Binding-site contacts:
Ligand atom C35 contacts residue GLU296 of chain 1.B at 3.5 Å.
Ligand atom N02 contacts residue ARG185 of chain 1.B at 3.5 Å (salt-bridge).
Ligand atom C06 contacts residue ARG300 of chain 1.B at 3.6 Å.
Ligand atom N41 contacts residue GLU296 of chain 1.B at 2.7 Å (salt-bridge).
Ligand atom C08 contacts residue TRP382 of chain 1.B at 3.4 Å (hydrophobic).
Ligand atom C09 contacts residue TRP382 of chain 1.B at 3.7 Å (hydrophobic).
Ligand atom C36 contacts residue HEM1 of chain 1.L at 3.9 Å.
Ligand atom C05 contacts residue ARG300 of chain 1.B at 3.6 Å.
Ligand atom C03 contacts residue GLN182 of chain 1.B at 3.9 Å.
Ligand atom C14 contacts residue TRP382 of chain 1.B at 3.8 Å (hydrophobic).
Ligand atom N17 contacts residue MET40 of chain 1.B at 3.4 Å (h-bond).
Ligand atom N41 contacts residue PRO269 of chain 1.B at 3.8 Å.
Ligand atom C04 contacts residue ARG300 of chain 1.B at 3.5 Å.
Ligand atom C37 contacts residue HEM1 of chain 1.L at 3.8 Å.
Ligand atom C08 contacts residue ARG300 of chain 1.B at 3.6 Å.
Ligand atom C16 contacts residue MET40 of chain 1.B at 3.5 Å (hydrophobic).
Ligand atom C07 contacts residue GLU296 of chain 1.B at 3.7 Å.
Ligand atom C11 contacts residue MET40 of chain 1.B at 3.5 Å (hydrophobic).
Ligand atom C05 contacts residue HEM1 of chain 1.L at 3.4 Å.
Ligand atom C34 contacts residue GLU296 of chain 1.B at 3.6 Å.
Ligand atom C36 contacts residue VAL271 of chain 1.B at 3.6 Å (hydrophobic).
Ligand atom C38 contacts residue HEM1 of chain 1.L at 3.3 Å.
Ligand atom C35 contacts residue HEM1 of chain 1.L at 3.5 Å.
Ligand atom C07 contacts residue ARG300 of chain 1.B at 3.9 Å.
Ligand atom N41 contacts residue TYR292 of chain 1.B at 3.7 Å.
Ligand atom C39 contacts residue HEM1 of chain 1.L at 3.5 Å.
Ligand atom N41 contacts residue HEM1 of chain 1.L at 3.4 Å.
Ligand atom C13 contacts residue TRP382 of chain 1.B at 3.7 Å (hydrophobic).
Ligand atom C15 contacts residue TRP382 of chain 1.B at 3.9 Å (hydrophobic).
Ligand atom N40 contacts residue HEM1 of chain 1.L at 3.5 Å.
Ligand atom N40 contacts residue GLU296 of chain 1.B at 2.7 Å (salt-bridge).
Ligand atom C18 contacts residue PHE395 of chain 1.A at 3.6 Å (hydrophobic).
Ligand atom C39 contacts residue GLU296 of chain 1.B at 3.5 Å.
Ligand atom C08 contacts residue HEM1 of chain 1.L at 3.9 Å.
Ligand atom C34 contacts residue HEM1 of chain 1.L at 3.5 Å.
Ligand atom C18 contacts residue VAL381 of chain 1.B at 3.4 Å (hydrophobic).
Ligand atom C01 contacts residue ARG300 of chain 1.B at 3.9 Å.
Ligand atom C42 contacts residue PHE288 of chain 1.B at 3.6 Å (hydrophobic).
Ligand atom C42 contacts residue HEM1 of chain 1.L at 3.4 Å.
Ligand atom N41 contacts residue TRP291 of chain 1.B at 2.8 Å (h-bond).

Sequence of chain 1.B:
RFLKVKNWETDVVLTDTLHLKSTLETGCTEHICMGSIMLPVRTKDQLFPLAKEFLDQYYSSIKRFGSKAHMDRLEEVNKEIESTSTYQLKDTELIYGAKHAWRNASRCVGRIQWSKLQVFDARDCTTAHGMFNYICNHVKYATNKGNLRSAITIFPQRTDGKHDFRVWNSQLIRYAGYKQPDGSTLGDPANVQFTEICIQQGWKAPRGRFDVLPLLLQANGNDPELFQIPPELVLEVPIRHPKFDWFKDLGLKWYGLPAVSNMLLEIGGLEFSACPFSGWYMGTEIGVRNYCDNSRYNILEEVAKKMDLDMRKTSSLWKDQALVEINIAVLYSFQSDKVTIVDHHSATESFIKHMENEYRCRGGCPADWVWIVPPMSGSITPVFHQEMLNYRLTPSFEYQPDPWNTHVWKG

This small molecule binds to this protein.
Small molecule (SMILES): Cc1cc(N)nc(CCc2cc(N)cc(CCc3cc(C)cc(N)n3)c2)c1

Sequence of chain 1.A:
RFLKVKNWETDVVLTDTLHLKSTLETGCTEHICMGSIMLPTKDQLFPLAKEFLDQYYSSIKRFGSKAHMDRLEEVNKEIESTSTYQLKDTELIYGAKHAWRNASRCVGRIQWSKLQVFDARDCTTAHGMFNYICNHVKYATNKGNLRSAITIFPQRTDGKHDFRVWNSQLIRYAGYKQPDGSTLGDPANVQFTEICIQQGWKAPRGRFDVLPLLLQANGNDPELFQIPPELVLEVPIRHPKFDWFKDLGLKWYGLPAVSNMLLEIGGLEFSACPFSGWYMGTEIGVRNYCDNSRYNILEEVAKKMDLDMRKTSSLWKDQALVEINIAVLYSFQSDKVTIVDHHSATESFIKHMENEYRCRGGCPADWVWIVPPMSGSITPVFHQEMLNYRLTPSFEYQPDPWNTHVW